Sequence of chain 1.U:
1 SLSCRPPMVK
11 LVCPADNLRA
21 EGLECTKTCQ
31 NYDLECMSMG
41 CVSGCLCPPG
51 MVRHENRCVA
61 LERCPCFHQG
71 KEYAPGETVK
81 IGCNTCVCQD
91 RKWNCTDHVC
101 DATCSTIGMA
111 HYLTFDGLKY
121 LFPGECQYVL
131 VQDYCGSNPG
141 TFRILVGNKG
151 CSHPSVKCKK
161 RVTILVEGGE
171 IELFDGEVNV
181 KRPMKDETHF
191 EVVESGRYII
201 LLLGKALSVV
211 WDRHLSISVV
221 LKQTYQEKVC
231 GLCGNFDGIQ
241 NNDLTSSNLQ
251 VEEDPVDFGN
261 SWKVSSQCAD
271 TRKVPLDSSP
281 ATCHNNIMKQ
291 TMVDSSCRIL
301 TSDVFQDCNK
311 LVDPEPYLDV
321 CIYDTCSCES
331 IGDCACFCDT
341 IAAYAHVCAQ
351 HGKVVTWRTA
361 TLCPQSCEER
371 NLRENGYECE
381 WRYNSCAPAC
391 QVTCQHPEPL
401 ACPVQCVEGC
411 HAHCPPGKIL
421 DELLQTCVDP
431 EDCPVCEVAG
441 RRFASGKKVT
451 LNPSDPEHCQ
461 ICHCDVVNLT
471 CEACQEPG

Binding-site contacts:
Ligand atom C8 contacts residue ASN94 of chain 1.U at 3.5 Å.
Ligand atom C7 contacts residue ASN94 of chain 1.U at 3.1 Å.
Ligand atom C4 contacts residue ASN94 of chain 1.U at 4.2 Å.
Ligand atom C1 contacts residue ASN94 of chain 1.U at 1.4 Å.
Ligand atom C3 contacts residue ASN94 of chain 1.U at 3.8 Å.
Ligand atom O5 contacts residue ASN94 of chain 1.U at 2.4 Å (h-bond).
Ligand atom C2 contacts residue ASN94 of chain 1.U at 2.5 Å.
Ligand atom N2 contacts residue CYS95 of chain 1.U at 3.9 Å.
Ligand atom C7 contacts residue CYS95 of chain 1.U at 4.1 Å (hydrophobic).
Ligand atom C5 contacts residue ASN94 of chain 1.U at 3.6 Å.
Ligand atom O7 contacts residue ASN94 of chain 1.U at 3.0 Å (h-bond).
Ligand atom N2 contacts residue ASN94 of chain 1.U at 2.9 Å (h-bond).
Ligand atom C8 contacts residue CYS95 of chain 1.U at 3.3 Å (hydrophobic).

A protein and the small-molecule ligand that binds it are described below.
Small molecule (SMILES): CC(=O)N[C@@H]1[C@@H](O)[C@H](O)[C@@H](CO)O[C@H]1O